Binding-site contacts:
Ligand atom C6 contacts residue ASN57 of chain 1.A at 4.4 Å.
Ligand atom C2 contacts residue ASN56 of chain 1.A at 2.5 Å.
Ligand atom C1 contacts residue ASN57 of chain 1.A at 3.6 Å.
Ligand atom O7 contacts residue GLN52 of chain 1.A at 3.3 Å (h-bond).
Ligand atom O5 contacts residue ASN57 of chain 1.A at 3.5 Å (h-bond).
Ligand atom C5 contacts residue ASN56 of chain 1.A at 3.7 Å.
Ligand atom C7 contacts residue ASN56 of chain 1.A at 4.0 Å.
Ligand atom C7 contacts residue GLN52 of chain 1.A at 3.6 Å.
Ligand atom C3 contacts residue ASN56 of chain 1.A at 3.8 Å.
Ligand atom C4 contacts residue ASN56 of chain 1.A at 4.3 Å.
Ligand atom C8 contacts residue PHE78 of chain 1.A at 4.3 Å (hydrophobic).
Ligand atom O6 contacts residue ASN57 of chain 1.A at 4.2 Å.
Ligand atom C8 contacts residue GLN52 of chain 1.A at 3.4 Å.
Ligand atom O5 contacts residue ASN56 of chain 1.A at 2.4 Å (h-bond).
Ligand atom N2 contacts residue ASN56 of chain 1.A at 3.0 Å (h-bond).
Ligand atom C1 contacts residue ASN56 of chain 1.A at 1.4 Å.
Ligand atom C5 contacts residue ASN57 of chain 1.A at 3.9 Å.

Sequence of chain 1.A:
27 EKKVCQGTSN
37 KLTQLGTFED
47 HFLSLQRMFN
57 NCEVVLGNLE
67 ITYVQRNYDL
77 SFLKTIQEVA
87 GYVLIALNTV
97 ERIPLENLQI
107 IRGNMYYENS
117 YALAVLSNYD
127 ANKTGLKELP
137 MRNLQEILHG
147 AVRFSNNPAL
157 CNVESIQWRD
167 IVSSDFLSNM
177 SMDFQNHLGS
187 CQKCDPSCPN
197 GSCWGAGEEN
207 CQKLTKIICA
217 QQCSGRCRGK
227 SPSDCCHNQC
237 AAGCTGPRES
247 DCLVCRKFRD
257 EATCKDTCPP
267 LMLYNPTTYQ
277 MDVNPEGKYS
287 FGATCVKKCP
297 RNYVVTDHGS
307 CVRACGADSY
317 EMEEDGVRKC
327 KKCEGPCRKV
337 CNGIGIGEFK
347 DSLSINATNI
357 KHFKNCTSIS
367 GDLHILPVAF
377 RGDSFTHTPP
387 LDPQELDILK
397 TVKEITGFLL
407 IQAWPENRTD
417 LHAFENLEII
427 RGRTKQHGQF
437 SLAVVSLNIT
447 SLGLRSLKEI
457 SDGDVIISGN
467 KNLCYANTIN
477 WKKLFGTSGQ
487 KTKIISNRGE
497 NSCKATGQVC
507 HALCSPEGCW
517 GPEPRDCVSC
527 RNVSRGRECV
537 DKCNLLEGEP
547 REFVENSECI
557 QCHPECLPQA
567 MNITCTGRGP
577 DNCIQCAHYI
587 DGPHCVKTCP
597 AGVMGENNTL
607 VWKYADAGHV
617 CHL

The small molecule below binds the protein below.
Small molecule (SMILES): CC(=O)N[C@@H]1[C@@H](O)[C@H](O)[C@@H](CO)O[C@H]1O